A small-molecule ligand and the protein it binds are described below.
Small molecule (SMILES): CC(=O)N[C@@H]1[C@@H](O)[C@H](O)[C@@H](CO)O[C@H]1O

Binding-site contacts:
Ligand atom O5 contacts residue ASN82 of chain 1.H at 2.4 Å (h-bond).
Ligand atom C8 contacts residue GLY78 of chain 1.H at 3.8 Å.
Ligand atom C3 contacts residue ASN82 of chain 1.H at 3.7 Å.
Ligand atom C8 contacts residue ASN79 of chain 1.H at 3.4 Å.
Ligand atom O7 contacts residue ASN79 of chain 1.H at 2.7 Å (h-bond).
Ligand atom O7 contacts residue GLU104 of chain 1.I at 3.1 Å (salt-bridge).
Ligand atom C7 contacts residue ASN82 of chain 1.H at 3.5 Å.
Ligand atom N2 contacts residue GLY78 of chain 1.H at 4.4 Å.
Ligand atom C8 contacts residue HIS75 of chain 1.H at 3.3 Å.
Ligand atom N2 contacts residue ASN79 of chain 1.H at 4.2 Å.
Ligand atom O7 contacts residue HIS75 of chain 1.H at 3.9 Å.
Ligand atom C7 contacts residue ASN79 of chain 1.H at 3.2 Å.
Ligand atom C2 contacts residue ASN82 of chain 1.H at 2.4 Å.
Ligand atom C7 contacts residue GLY78 of chain 1.H at 4.4 Å.
Ligand atom C1 contacts residue ASN82 of chain 1.H at 1.4 Å.
Ligand atom C7 contacts residue HIS75 of chain 1.H at 4.2 Å.
Ligand atom C4 contacts residue ASN82 of chain 1.H at 4.1 Å.
Ligand atom C7 contacts residue GLU104 of chain 1.I at 4.2 Å.
Ligand atom N2 contacts residue ASN82 of chain 1.H at 2.9 Å (h-bond).
Ligand atom O7 contacts residue GLU64 of chain 1.J at 4.3 Å.
Ligand atom C5 contacts residue ASN82 of chain 1.H at 3.7 Å.
Ligand atom O7 contacts residue ASN82 of chain 1.H at 3.7 Å.

Sequence of chain 1.J:
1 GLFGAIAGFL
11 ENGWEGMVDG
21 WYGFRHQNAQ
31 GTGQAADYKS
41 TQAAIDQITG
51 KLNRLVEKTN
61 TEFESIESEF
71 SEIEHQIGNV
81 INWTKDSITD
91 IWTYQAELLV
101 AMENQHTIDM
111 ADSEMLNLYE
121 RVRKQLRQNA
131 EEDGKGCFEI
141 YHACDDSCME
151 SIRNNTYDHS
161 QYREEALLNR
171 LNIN

Sequence of chain 1.I:
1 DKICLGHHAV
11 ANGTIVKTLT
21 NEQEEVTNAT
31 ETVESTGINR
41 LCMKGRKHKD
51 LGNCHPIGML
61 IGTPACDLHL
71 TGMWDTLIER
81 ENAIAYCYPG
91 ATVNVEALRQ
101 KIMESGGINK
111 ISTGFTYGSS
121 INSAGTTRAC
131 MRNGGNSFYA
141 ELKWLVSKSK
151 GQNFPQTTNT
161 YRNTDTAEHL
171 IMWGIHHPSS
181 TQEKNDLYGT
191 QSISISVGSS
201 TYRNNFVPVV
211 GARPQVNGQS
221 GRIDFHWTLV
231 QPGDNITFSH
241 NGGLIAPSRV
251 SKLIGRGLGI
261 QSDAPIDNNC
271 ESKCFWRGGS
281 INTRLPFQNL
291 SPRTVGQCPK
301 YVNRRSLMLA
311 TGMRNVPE

Sequence of chain 1.H:
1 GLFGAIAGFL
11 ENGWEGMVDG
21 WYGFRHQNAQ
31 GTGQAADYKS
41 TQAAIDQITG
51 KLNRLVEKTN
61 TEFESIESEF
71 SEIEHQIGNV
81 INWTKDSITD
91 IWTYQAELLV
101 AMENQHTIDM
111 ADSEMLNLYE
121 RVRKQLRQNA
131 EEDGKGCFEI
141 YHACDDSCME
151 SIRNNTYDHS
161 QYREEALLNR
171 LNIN